The protein below binds the small molecule below.
Small molecule (SMILES): C[C@H](O)[C@H](N)[C@@H]1O[C@](O)(C(=O)O)C[C@H](O)[C@@H]1N

Binding-site contacts:
Ligand atom O1B contacts residue SER398 of chain 1.R at 3.5 Å (h-bond).
Ligand atom C6 contacts residue SER398 of chain 1.R at 3.1 Å.
Ligand atom O8 contacts residue SER398 of chain 1.R at 3.3 Å.
Ligand atom C3 contacts residue SER398 of chain 1.R at 2.1 Å.
Ligand atom O6 contacts residue SER398 of chain 1.R at 2.2 Å (h-bond).
Ligand atom C4 contacts residue SER398 of chain 1.R at 3.4 Å.
Ligand atom C5 contacts residue SER398 of chain 1.R at 3.9 Å.
Ligand atom C2 contacts residue SER398 of chain 1.R at 1.5 Å.
Ligand atom O1A contacts residue SER398 of chain 1.R at 3.6 Å (h-bond).
Ligand atom O4 contacts residue SER398 of chain 1.R at 4.3 Å.
Ligand atom C1 contacts residue SER398 of chain 1.R at 2.8 Å.
Ligand atom C8 contacts residue SER398 of chain 1.R at 4.5 Å.
Ligand atom C7 contacts residue SER398 of chain 1.R at 4.4 Å.

Sequence of chain 1.R:
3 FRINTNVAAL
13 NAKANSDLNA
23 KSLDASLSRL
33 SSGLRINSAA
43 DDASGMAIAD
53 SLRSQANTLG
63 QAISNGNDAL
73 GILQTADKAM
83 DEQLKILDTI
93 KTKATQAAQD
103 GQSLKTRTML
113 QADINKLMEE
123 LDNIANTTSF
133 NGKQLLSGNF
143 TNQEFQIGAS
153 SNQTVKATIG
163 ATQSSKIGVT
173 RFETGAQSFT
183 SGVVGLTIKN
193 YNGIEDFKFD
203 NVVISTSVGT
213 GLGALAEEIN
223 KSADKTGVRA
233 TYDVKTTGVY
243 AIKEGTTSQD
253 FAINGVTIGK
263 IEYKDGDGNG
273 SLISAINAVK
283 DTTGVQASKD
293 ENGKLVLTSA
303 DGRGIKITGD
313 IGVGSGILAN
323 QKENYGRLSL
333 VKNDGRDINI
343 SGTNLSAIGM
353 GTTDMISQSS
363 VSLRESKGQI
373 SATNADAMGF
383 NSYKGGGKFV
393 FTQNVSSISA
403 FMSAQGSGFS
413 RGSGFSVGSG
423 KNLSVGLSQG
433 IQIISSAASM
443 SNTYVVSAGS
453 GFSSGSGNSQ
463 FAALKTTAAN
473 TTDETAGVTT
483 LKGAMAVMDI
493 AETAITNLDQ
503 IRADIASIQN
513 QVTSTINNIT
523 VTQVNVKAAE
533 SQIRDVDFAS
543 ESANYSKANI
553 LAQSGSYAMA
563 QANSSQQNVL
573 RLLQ